This small molecule binds to this protein.
Small molecule (SMILES): Cc1cn([C@H]2C[C@H](O[P](=O)(O)OC[C@H]3O[C@@H](n4ccc(N)nc4=O)C[C@@H]3O[P](=O)(O)OC[C@H]3O[C@@H](n4cnc5c(=O)nc(N)[nH]c54)C[C@@H]3O[P](=O)(O)OC[C@H]3O[C@@H](n4cnc5c(=O)nc(N)[nH]c54)C[C@@H]3O)[C@@H](CO[P](=O)(O)O[C@H]3C[C@H](n4cnc5c(=O)nc(N)[nH]c54)O[C@@H]3COP(=O)(O)O)O2)c(=O)[nH]c1=O

Binding-site contacts:
Ligand atom O3' contacts residue LYS68 of chain 1.A at 3.9 Å.
Ligand atom O5' contacts residue GLY66 of chain 1.A at 3.5 Å.
Ligand atom C3' contacts residue GLY66 of chain 1.A at 3.8 Å.
Ligand atom N7 contacts residue LYS35 of chain 1.A at 3.8 Å.
Ligand atom OP2 contacts residue VAL65 of chain 1.A at 3.9 Å.
Ligand atom C8 contacts residue LYS35 of chain 1.A at 3.8 Å.
Ligand atom C5' contacts residue TYR39 of chain 1.A at 3.4 Å (hydrophobic).
Ligand atom O3' contacts residue GLY64 of chain 1.A at 3.4 Å.
Ligand atom P contacts residue GLY64 of chain 1.A at 3.9 Å.
Ligand atom OP1 contacts residue NA1 of chain 1.F at 2.7 Å (h-bond).
Ligand atom OP2 contacts residue LYS68 of chain 1.A at 3.0 Å (salt-bridge).
Ligand atom C5' contacts residue GLY66 of chain 1.A at 3.5 Å.
Ligand atom OP1 contacts residue GLY66 of chain 1.A at 2.8 Å (h-bond).
Ligand atom OP1 contacts residue ILE69 of chain 1.A at 2.9 Å (h-bond).
Ligand atom OP1 contacts residue VAL65 of chain 1.A at 3.6 Å (h-bond).
Ligand atom OP2 contacts residue LYS68 of chain 1.A at 3.1 Å (salt-bridge).
Ligand atom O4' contacts residue ALA38 of chain 1.A at 3.6 Å.
Ligand atom OP1 contacts residue PRO63 of chain 1.A at 3.7 Å.
Ligand atom N3 contacts residue ALA38 of chain 1.A at 3.6 Å.
Ligand atom P contacts residue LYS68 of chain 1.A at 3.6 Å.
Ligand atom P contacts residue ILE69 of chain 1.A at 3.8 Å.
Ligand atom OP1 contacts residue LEU62 of chain 1.A at 3.8 Å.
Ligand atom P contacts residue LYS68 of chain 1.A at 3.7 Å.
Ligand atom OP1 contacts residue THR67 of chain 1.A at 3.7 Å.
Ligand atom C4' contacts residue GLY64 of chain 1.A at 3.2 Å.
Ligand atom C3' contacts residue LYS68 of chain 1.A at 3.8 Å.
Ligand atom OP1 contacts residue LYS68 of chain 1.A at 3.5 Å (salt-bridge).
Ligand atom OP1 contacts residue LYS68 of chain 1.A at 3.0 Å (salt-bridge).
Ligand atom O3' contacts residue ILE69 of chain 1.A at 3.6 Å.
Ligand atom OP3 contacts residue LYS35 of chain 1.A at 2.8 Å (salt-bridge).
Ligand atom OP1 contacts residue LYS35 of chain 1.A at 3.8 Å.
Ligand atom P contacts residue NA1 of chain 1.F at 3.7 Å.
Ligand atom P contacts residue LYS35 of chain 1.A at 3.8 Å.
Ligand atom OP2 contacts residue NA1 of chain 1.F at 3.7 Å.
Ligand atom OP2 contacts residue THR67 of chain 1.A at 3.6 Å.
Ligand atom OP1 contacts residue GLY64 of chain 1.A at 2.8 Å (h-bond).
Ligand atom OP2 contacts residue GLY66 of chain 1.A at 3.8 Å.
Ligand atom C3' contacts residue GLY64 of chain 1.A at 3.8 Å.
Ligand atom C5' contacts residue GLY64 of chain 1.A at 3.2 Å.
Ligand atom P contacts residue GLY66 of chain 1.A at 3.6 Å.

Sequence of chain 1.A:
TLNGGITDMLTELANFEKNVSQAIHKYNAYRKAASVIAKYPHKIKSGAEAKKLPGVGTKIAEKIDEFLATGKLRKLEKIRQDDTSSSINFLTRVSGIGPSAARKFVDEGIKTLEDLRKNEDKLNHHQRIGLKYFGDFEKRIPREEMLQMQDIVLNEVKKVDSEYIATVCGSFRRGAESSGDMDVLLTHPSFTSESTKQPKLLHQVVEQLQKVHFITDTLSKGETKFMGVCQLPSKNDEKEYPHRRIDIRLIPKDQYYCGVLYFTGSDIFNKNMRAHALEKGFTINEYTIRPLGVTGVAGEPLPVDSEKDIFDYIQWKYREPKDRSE